Sequence of chain 1.D:
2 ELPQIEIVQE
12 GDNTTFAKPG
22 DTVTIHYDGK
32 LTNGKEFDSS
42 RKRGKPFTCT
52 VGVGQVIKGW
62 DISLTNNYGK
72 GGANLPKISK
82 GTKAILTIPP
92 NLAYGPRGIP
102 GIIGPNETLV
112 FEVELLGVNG

A protein and the small-molecule ligand that binds it are described below.
Small molecule (SMILES): C=CC[C@@H]1/C=C(\C)C[C@H](C)C[C@H](OC)[C@H]2O[C@@](O)(C(=O)C(=O)N3CCCC[C@H]3C(=O)O[C@H](/C(C)=C/[C@@H]3CC[C@@H](O)[C@H](OC)C3)[C@H](C)[C@@H](O)CC1=O)[C@H](C)C[C@@H]2OC

Binding-site contacts:
Ligand atom O1 contacts residue TYR95 of chain 1.D at 3.6 Å.
Ligand atom O4 contacts residue ASP39 of chain 1.D at 3.6 Å.
Ligand atom C14 contacts residue ASP39 of chain 1.D at 3.7 Å.
Ligand atom O8 contacts residue ASP39 of chain 1.D at 3.1 Å (salt-bridge).
Ligand atom O5 contacts residue TYR28 of chain 1.D at 3.9 Å.
Ligand atom O2 contacts residue ILE58 of chain 1.D at 3.2 Å (h-bond).
Ligand atom O8 contacts residue TYR28 of chain 1.D at 3.6 Å.
Ligand atom C3 contacts residue TRP61 of chain 1.D at 3.8 Å (hydrophobic).
Ligand atom C2 contacts residue TYR95 of chain 1.D at 3.2 Å (hydrophobic).
Ligand atom N7 contacts residue TYR95 of chain 1.D at 3.6 Å (h-bond).
Ligand atom C29 contacts residue TYR95 of chain 1.D at 3.9 Å (hydrophobic).
Ligand atom C5 contacts residue PHE48 of chain 1.D at 3.9 Å (hydrophobic).
Ligand atom C10 contacts residue ASP39 of chain 1.D at 3.5 Å.
Ligand atom O4 contacts residue PHE38 of chain 1.D at 3.3 Å.
Ligand atom C44 contacts residue ASP39 of chain 1.D at 3.2 Å.
Ligand atom O6 contacts residue ASP39 of chain 1.D at 2.7 Å (salt-bridge).
Ligand atom O4 contacts residue TYR28 of chain 1.D at 3.4 Å.
Ligand atom C4 contacts residue TRP61 of chain 1.D at 3.8 Å (hydrophobic).
Ligand atom C27 contacts residue TYR95 of chain 1.D at 3.9 Å (hydrophobic).
Ligand atom C41 contacts residue PHE48 of chain 1.D at 3.8 Å (hydrophobic).
Ligand atom C4 contacts residue PHE48 of chain 1.D at 3.6 Å (hydrophobic).
Ligand atom C1 contacts residue TYR95 of chain 1.D at 3.4 Å (hydrophobic).
Ligand atom O8 contacts residue ARG44 of chain 1.D at 3.6 Å (salt-bridge).
Ligand atom O4 contacts residue PHE112 of chain 1.D at 3.6 Å.
Ligand atom C3 contacts residue ILE58 of chain 1.D at 3.9 Å (hydrophobic).
Ligand atom C45 contacts residue ALA94 of chain 1.D at 3.5 Å (hydrophobic).
Ligand atom O3 contacts residue TYR95 of chain 1.D at 2.4 Å (h-bond).
Ligand atom C12 contacts residue ILE103 of chain 1.D at 3.9 Å (hydrophobic).
Ligand atom C6 contacts residue TYR28 of chain 1.D at 3.7 Å (hydrophobic).
Ligand atom C11 contacts residue TYR95 of chain 1.D at 3.8 Å (hydrophobic).
Ligand atom C5 contacts residue TYR28 of chain 1.D at 3.8 Å (hydrophobic).
Ligand atom C9 contacts residue ASP39 of chain 1.D at 3.9 Å.
Ligand atom C5 contacts residue TRP61 of chain 1.D at 3.9 Å (hydrophobic).
Ligand atom C30 contacts residue TYR95 of chain 1.D at 3.9 Å (hydrophobic).
Ligand atom C44 contacts residue ARG44 of chain 1.D at 3.4 Å.
Ligand atom O5 contacts residue ASP39 of chain 1.D at 3.4 Å (salt-bridge).
Ligand atom C8 contacts residue TYR95 of chain 1.D at 3.2 Å (hydrophobic).
Ligand atom O2 contacts residue VAL57 of chain 1.D at 3.2 Å.
Ligand atom O3 contacts residue PHE112 of chain 1.D at 3.9 Å.
Ligand atom C42 contacts residue TYR95 of chain 1.D at 3.5 Å (hydrophobic).